Binding-site contacts:
Ligand atom C7 contacts residue ILE155 of chain 24.D at 4.3 Å (hydrophobic).
Ligand atom C4 contacts residue ASN87 of chain 24.D at 4.2 Å.
Ligand atom O6 contacts residue LEU151 of chain 24.D at 3.4 Å.
Ligand atom C6 contacts residue LEU151 of chain 24.D at 3.7 Å (hydrophobic).
Ligand atom O7 contacts residue ASN87 of chain 24.D at 4.1 Å.
Ligand atom C3 contacts residue ASN87 of chain 24.D at 3.8 Å.
Ligand atom C7 contacts residue ASN87 of chain 24.D at 3.8 Å.
Ligand atom C6 contacts residue SER89 of chain 24.D at 3.6 Å.
Ligand atom O5 contacts residue ASN87 of chain 24.D at 2.3 Å (h-bond).
Ligand atom O6 contacts residue LEU91 of chain 24.D at 4.0 Å.
Ligand atom N2 contacts residue ILE155 of chain 24.D at 4.1 Å.
Ligand atom C5 contacts residue ASN87 of chain 24.D at 3.7 Å.
Ligand atom C1 contacts residue ASN87 of chain 24.D at 1.4 Å.
Ligand atom C8 contacts residue ILE155 of chain 24.D at 3.7 Å (hydrophobic).
Ligand atom O6 contacts residue SER89 of chain 24.D at 2.8 Å (h-bond).
Ligand atom C5 contacts residue LEU151 of chain 24.D at 3.8 Å (hydrophobic).
Ligand atom C6 contacts residue LEU91 of chain 24.D at 4.2 Å (hydrophobic).
Ligand atom O4 contacts residue LEU151 of chain 24.D at 3.3 Å.
Ligand atom C3 contacts residue LEU151 of chain 24.D at 4.2 Å (hydrophobic).
Ligand atom O5 contacts residue SER89 of chain 24.D at 2.8 Å (h-bond).
Ligand atom C4 contacts residue LEU151 of chain 24.D at 4.0 Å (hydrophobic).
Ligand atom N2 contacts residue ASN87 of chain 24.D at 2.9 Å (h-bond).
Ligand atom C1 contacts residue SER89 of chain 24.D at 3.3 Å.
Ligand atom C5 contacts residue SER89 of chain 24.D at 3.3 Å.
Ligand atom C2 contacts residue ASN87 of chain 24.D at 2.4 Å.

The protein below binds the small molecule below.
Small molecule (SMILES): CC(=O)N[C@@H]1[C@@H](O)[C@H](O)[C@@H](CO)O[C@H]1O

Sequence of chain 24.D:
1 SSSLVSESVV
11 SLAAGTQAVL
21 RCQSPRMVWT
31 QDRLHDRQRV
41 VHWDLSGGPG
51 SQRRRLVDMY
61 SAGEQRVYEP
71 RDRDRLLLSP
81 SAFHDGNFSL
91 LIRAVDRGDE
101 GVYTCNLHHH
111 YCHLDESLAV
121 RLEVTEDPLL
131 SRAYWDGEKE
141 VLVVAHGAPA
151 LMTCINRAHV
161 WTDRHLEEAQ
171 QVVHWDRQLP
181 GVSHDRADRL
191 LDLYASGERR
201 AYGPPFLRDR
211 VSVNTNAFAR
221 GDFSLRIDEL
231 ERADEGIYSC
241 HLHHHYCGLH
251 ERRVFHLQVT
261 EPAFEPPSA